A protein and the small-molecule ligand that binds it are described below.
Small molecule (SMILES): CC(=O)N[C@@H]1[C@@H](O)[C@H](O)[C@@H](CO)O[C@H]1O

Binding-site contacts:
Ligand atom C8 contacts residue ILE156 of chain 1.D at 4.0 Å (hydrophobic).
Ligand atom C3 contacts residue ASN118 of chain 1.D at 3.8 Å.
Ligand atom C7 contacts residue HIS220 of chain 1.D at 4.4 Å.
Ligand atom C3 contacts residue THR120 of chain 1.D at 4.4 Å.
Ligand atom C7 contacts residue ASN118 of chain 1.D at 3.0 Å.
Ligand atom O7 contacts residue ASN118 of chain 1.D at 2.8 Å (h-bond).
Ligand atom C5 contacts residue ASN118 of chain 1.D at 3.7 Å.
Ligand atom O7 contacts residue ILE156 of chain 1.D at 4.0 Å.
Ligand atom C2 contacts residue ASN118 of chain 1.D at 2.4 Å.
Ligand atom C7 contacts residue ILE156 of chain 1.D at 4.3 Å (hydrophobic).
Ligand atom C5 contacts residue THR120 of chain 1.D at 4.0 Å.
Ligand atom C8 contacts residue SER158 of chain 1.D at 4.0 Å.
Ligand atom C1 contacts residue THR120 of chain 1.D at 3.6 Å.
Ligand atom N2 contacts residue ASN118 of chain 1.D at 2.8 Å (h-bond).
Ligand atom C1 contacts residue ASN118 of chain 1.D at 1.4 Å.
Ligand atom C2 contacts residue THR120 of chain 1.D at 4.4 Å.
Ligand atom C8 contacts residue LEU161 of chain 1.D at 4.3 Å (hydrophobic).
Ligand atom O5 contacts residue ASN118 of chain 1.D at 2.4 Å (h-bond).
Ligand atom C4 contacts residue ASN118 of chain 1.D at 4.2 Å.
Ligand atom O7 contacts residue HIS220 of chain 1.D at 3.4 Å.
Ligand atom C6 contacts residue THR120 of chain 1.D at 4.2 Å.
Ligand atom C8 contacts residue ASN118 of chain 1.D at 4.2 Å.
Ligand atom O5 contacts residue THR120 of chain 1.D at 3.9 Å.

Sequence of chain 1.D:
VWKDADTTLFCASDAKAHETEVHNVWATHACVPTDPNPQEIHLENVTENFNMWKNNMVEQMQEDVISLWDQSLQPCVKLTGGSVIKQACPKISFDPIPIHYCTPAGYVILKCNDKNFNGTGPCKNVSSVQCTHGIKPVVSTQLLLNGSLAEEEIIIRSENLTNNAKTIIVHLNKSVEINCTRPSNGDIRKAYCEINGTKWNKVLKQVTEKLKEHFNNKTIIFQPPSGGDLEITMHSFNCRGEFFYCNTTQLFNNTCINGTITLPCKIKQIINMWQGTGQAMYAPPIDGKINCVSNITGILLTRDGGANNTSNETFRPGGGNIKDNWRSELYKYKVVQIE